Sequence of chain 1.D:
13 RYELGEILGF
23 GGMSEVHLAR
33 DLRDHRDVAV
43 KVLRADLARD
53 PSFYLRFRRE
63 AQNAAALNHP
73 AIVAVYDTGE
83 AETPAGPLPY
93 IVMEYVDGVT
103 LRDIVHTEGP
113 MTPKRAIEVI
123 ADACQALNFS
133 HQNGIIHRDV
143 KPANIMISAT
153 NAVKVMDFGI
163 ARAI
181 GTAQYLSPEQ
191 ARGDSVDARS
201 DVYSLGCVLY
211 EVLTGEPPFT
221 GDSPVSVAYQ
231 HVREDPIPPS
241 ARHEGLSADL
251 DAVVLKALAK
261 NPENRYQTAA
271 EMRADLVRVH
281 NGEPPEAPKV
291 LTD

Binding-site contacts:
Ligand atom O1B contacts residue SER26 of chain 1.D at 2.8 Å (h-bond).
Ligand atom O3G contacts residue ASP159 of chain 1.D at 2.9 Å (salt-bridge).
Ligand atom N6 contacts residue ALA41 of chain 1.D at 3.6 Å.
Ligand atom C2 contacts residue VAL98 of chain 1.D at 3.2 Å (hydrophobic).
Ligand atom O1B contacts residue GLY24 of chain 1.D at 3.5 Å (h-bond).
Ligand atom O3B contacts residue GLY24 of chain 1.D at 3.5 Å (h-bond).
Ligand atom N6 contacts residue GLU96 of chain 1.D at 2.9 Å (salt-bridge).
Ligand atom N3 contacts residue MET148 of chain 1.D at 3.6 Å (h-bond).
Ligand atom O2B contacts residue MN1 of chain 1.O at 2.2 Å.
Ligand atom PG contacts residue MN1 of chain 1.O at 3.3 Å.
Ligand atom O2' contacts residue THR102 of chain 1.D at 3.6 Å.
Ligand atom O2G contacts residue LYS143 of chain 1.D at 2.8 Å (salt-bridge).
Ligand atom N6 contacts residue MET95 of chain 1.D at 3.5 Å.
Ligand atom PB contacts residue MN1 of chain 1.O at 3.4 Å.
Ligand atom O2A contacts residue ASP159 of chain 1.D at 3.1 Å (salt-bridge).
Ligand atom O2A contacts residue ASN146 of chain 1.D at 3.4 Å (h-bond).
Ligand atom PA contacts residue MN1 of chain 1.P at 3.2 Å.
Ligand atom O3' contacts residue ALA145 of chain 1.D at 3.0 Å (h-bond).
Ligand atom PB contacts residue SER26 of chain 1.D at 3.5 Å.
Ligand atom N1 contacts residue VAL98 of chain 1.D at 3.2 Å (h-bond).
Ligand atom N7 contacts residue MET158 of chain 1.D at 3.5 Å (h-bond).
Ligand atom O2G contacts residue MN1 of chain 1.P at 2.2 Å.
Ligand atom O3B contacts residue MN1 of chain 1.P at 3.0 Å.
Ligand atom O2A contacts residue MN1 of chain 1.P at 1.9 Å.
Ligand atom S1G contacts residue GLY24 of chain 1.D at 3.3 Å (h-bond).
Ligand atom O2G contacts residue ASP159 of chain 1.D at 3.0 Å (salt-bridge).
Ligand atom O3B contacts residue GLY23 of chain 1.D at 3.5 Å.
Ligand atom O1B contacts residue MET25 of chain 1.D at 3.1 Å (h-bond).
Ligand atom O2B contacts residue ASP159 of chain 1.D at 3.2 Å (salt-bridge).
Ligand atom O4' contacts residue GLY21 of chain 1.D at 3.5 Å.
Ligand atom O1A contacts residue LYS43 of chain 1.D at 2.8 Å (salt-bridge).
Ligand atom O4' contacts residue VAL28 of chain 1.D at 3.5 Å.
Ligand atom O2B contacts residue LYS43 of chain 1.D at 3.0 Å (salt-bridge).
Ligand atom O3G contacts residue MN1 of chain 1.O at 2.0 Å.
Ligand atom O5' contacts residue VAL28 of chain 1.D at 3.5 Å.
Ligand atom O3A contacts residue SER26 of chain 1.D at 3.0 Å (h-bond).
Ligand atom PG contacts residue ASP159 of chain 1.D at 3.4 Å.
Ligand atom O1A contacts residue ASP159 of chain 1.D at 3.6 Å.
Ligand atom O1B contacts residue GLY23 of chain 1.D at 3.4 Å.
Ligand atom PG contacts residue MN1 of chain 1.P at 3.1 Å.

A protein and the small-molecule ligand that binds it are described below.
Small molecule (SMILES): Nc1ncnc2c1ncn2[C@@H]1O[C@H](COP(=O)(O)OP(=O)(O)OP(O)(O)=S)[C@@H](O)[C@H]1O